Sequence of chain 1.C:
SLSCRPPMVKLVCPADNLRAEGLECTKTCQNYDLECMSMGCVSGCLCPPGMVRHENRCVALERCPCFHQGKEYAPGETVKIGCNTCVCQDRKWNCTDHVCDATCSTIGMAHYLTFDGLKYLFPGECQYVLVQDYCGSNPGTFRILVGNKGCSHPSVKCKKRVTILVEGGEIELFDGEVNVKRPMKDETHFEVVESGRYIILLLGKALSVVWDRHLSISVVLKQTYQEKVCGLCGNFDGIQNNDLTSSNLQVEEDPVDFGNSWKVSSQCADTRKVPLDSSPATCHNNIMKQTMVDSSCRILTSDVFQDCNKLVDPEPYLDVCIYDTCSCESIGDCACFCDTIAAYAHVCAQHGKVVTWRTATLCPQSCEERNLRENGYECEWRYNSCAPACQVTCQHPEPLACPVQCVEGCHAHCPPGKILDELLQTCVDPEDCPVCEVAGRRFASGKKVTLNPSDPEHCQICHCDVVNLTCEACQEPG

Binding-site contacts:
Ligand atom O5 contacts residue ASN94 of chain 1.C at 2.3 Å (h-bond).
Ligand atom C5 contacts residue ASN94 of chain 1.C at 3.6 Å.
Ligand atom C8 contacts residue ASN94 of chain 1.C at 3.8 Å.
Ligand atom N2 contacts residue ASN94 of chain 1.C at 2.7 Å (h-bond).
Ligand atom C1 contacts residue ASN94 of chain 1.C at 1.4 Å.
Ligand atom C4 contacts residue ASN94 of chain 1.C at 4.2 Å.
Ligand atom C2 contacts residue ASN94 of chain 1.C at 2.4 Å.
Ligand atom C3 contacts residue ASN94 of chain 1.C at 3.8 Å.
Ligand atom O7 contacts residue ASN94 of chain 1.C at 4.3 Å.
Ligand atom C7 contacts residue ASN94 of chain 1.C at 3.6 Å.

A protein and the small-molecule ligand that binds it are described below.
Small molecule (SMILES): CC(=O)N[C@@H]1[C@@H](O)[C@H](O)[C@@H](CO)O[C@H]1O